Binding-site contacts:
Ligand atom C68 contacts residue TRP44 of chain 1.A at 3.6 Å (hydrophobic).
Ligand atom O60 contacts residue LEU57 of chain 1.A at 3.5 Å.
Ligand atom C51 contacts residue ARG56 of chain 1.D at 3.5 Å.
Ligand atom C41 contacts residue HIS59 of chain 1.D at 3.5 Å.
Ligand atom O20 contacts residue HIS107 of chain 1.A at 2.9 Å (h-bond).
Ligand atom S72 contacts residue PRO45 of chain 1.A at 3.5 Å (h-bond).
Ligand atom C17 contacts residue GLY56 of chain 1.A at 3.6 Å.
Ligand atom C74 contacts residue PRO45 of chain 1.A at 3.5 Å (hydrophobic).
Ligand atom O59 contacts residue TYR61 of chain 1.D at 3.2 Å.
Ligand atom C55 contacts residue ALA54 of chain 1.A at 3.5 Å (hydrophobic).
Ligand atom C24 contacts residue GLU108 of chain 1.A at 3.5 Å.
Ligand atom C44 contacts residue LEU55 of chain 1.A at 3.3 Å (hydrophobic).
Ligand atom O39 contacts residue HIS64 of chain 1.D at 2.8 Å (h-bond).
Ligand atom C69 contacts residue VAL109 of chain 1.A at 3.4 Å (hydrophobic).
Ligand atom C73 contacts residue PRO45 of chain 1.A at 3.6 Å (hydrophobic).
Ligand atom C56 contacts residue ALA54 of chain 1.A at 3.0 Å (hydrophobic).
Ligand atom N03 contacts residue ASN103 of chain 1.A at 3.5 Å (h-bond).
Ligand atom C37 contacts residue TRP37 of chain 1.D at 3.6 Å (hydrophobic).
Ligand atom C37 contacts residue TYR47 of chain 1.D at 3.5 Å (hydrophobic).
Ligand atom N52 contacts residue ARG56 of chain 1.D at 3.5 Å.
Ligand atom C50 contacts residue ARG56 of chain 1.D at 3.3 Å.
Ligand atom C40 contacts residue TYR47 of chain 1.D at 3.5 Å (hydrophobic).
Ligand atom C32 contacts residue TRP37 of chain 1.D at 3.6 Å (hydrophobic).
Ligand atom C42 contacts residue TYR47 of chain 1.D at 3.4 Å (hydrophobic).
Ligand atom C76 contacts residue TRP44 of chain 1.A at 3.5 Å (hydrophobic).
Ligand atom O58 contacts residue TYR61 of chain 1.D at 3.6 Å.
Ligand atom C76 contacts residue HIS59 of chain 1.D at 3.1 Å.
Ligand atom O39 contacts residue SER60 of chain 1.D at 2.9 Å (h-bond).
Ligand atom N43 contacts residue HIS59 of chain 1.D at 3.6 Å (h-bond).
Ligand atom N52 contacts residue PRO48 of chain 1.D at 3.5 Å.
Ligand atom N04 contacts residue ASN103 of chain 1.A at 2.9 Å (h-bond).
Ligand atom O12 contacts residue LEU57 of chain 1.A at 3.1 Å.
Ligand atom O57 contacts residue TYR47 of chain 1.D at 2.6 Å (h-bond).
Ligand atom C53 contacts residue PRO48 of chain 1.D at 3.1 Å (hydrophobic).
Ligand atom C65 contacts residue TYR61 of chain 1.D at 3.1 Å (hydrophobic).
Ligand atom C19 contacts residue HIS107 of chain 1.A at 3.6 Å.
Ligand atom C45 contacts residue LEU55 of chain 1.A at 3.6 Å (hydrophobic).
Ligand atom C07 contacts residue ASN103 of chain 1.A at 3.2 Å.
Ligand atom O59 contacts residue HIS64 of chain 1.D at 3.2 Å.
Ligand atom C64 contacts residue TYR61 of chain 1.D at 3.4 Å (hydrophobic).

Sequence of chain 1.A:
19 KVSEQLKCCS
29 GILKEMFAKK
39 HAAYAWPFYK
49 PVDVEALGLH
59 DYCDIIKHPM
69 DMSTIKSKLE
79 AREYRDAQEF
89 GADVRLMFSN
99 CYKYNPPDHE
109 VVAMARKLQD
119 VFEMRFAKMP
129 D

A protein and the small-molecule ligand that binds it are described below.
Small molecule (SMILES): Cc1ncsc1-c1ccc2c(c1)OCCOCCOC[C@@H](NC(=O)C[C@@H]1N[C@@H](c3ccc(Cl)cc3)c3c(sc(C)c3C)-n3c(C)nnc31)COCCOCCOCC(=O)N[C@@H](C(C)(C)C)C(=O)N1C[C@H](O)C[C@H]1C(=O)NC2

Sequence of chain 1.D:
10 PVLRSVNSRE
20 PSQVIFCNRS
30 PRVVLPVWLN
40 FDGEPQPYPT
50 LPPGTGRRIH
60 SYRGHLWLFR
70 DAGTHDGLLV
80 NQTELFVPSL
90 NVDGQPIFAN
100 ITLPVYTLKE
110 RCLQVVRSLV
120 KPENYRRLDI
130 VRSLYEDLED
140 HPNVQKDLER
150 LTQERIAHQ